Sequence of chain 21.A:
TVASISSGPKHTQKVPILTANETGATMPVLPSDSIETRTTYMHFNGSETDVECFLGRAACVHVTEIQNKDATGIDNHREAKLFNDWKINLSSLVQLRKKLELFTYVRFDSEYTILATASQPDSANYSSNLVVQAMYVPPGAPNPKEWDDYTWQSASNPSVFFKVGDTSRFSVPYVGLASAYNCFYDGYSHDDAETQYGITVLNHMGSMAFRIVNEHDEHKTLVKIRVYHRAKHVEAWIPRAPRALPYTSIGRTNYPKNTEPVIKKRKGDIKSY

Sequence of chain 22.C:
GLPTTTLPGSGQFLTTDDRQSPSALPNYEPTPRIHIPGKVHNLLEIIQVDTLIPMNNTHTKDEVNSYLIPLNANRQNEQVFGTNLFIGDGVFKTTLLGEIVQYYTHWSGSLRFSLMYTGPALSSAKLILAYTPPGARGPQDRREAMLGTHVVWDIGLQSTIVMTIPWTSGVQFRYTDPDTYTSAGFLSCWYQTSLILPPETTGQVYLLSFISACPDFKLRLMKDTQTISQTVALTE

Sequence of chain 21.C:
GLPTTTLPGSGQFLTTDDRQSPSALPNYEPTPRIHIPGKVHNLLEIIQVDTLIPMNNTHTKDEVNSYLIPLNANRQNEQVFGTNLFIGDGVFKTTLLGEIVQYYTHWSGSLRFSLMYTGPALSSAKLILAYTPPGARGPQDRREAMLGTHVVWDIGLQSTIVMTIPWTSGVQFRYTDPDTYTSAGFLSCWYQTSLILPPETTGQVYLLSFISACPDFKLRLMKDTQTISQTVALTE

Binding-site contacts:
Ligand atom C3B contacts residue PHE186 of chain 21.A at 3.9 Å (hydrophobic).
Ligand atom C1B contacts residue VAL188 of chain 21.A at 4.0 Å (hydrophobic).
Ligand atom C5A contacts residue VAL176 of chain 21.A at 3.5 Å (hydrophobic).
Ligand atom C4B contacts residue TYR152 of chain 21.A at 3.6 Å (hydrophobic).
Ligand atom C3 contacts residue LEU106 of chain 21.A at 3.8 Å (hydrophobic).
Ligand atom C5A contacts residue ALA150 of chain 21.A at 3.5 Å (hydrophobic).
Ligand atom C3C contacts residue TYR152 of chain 21.A at 3.8 Å (hydrophobic).
Ligand atom O1B contacts residue VAL188 of chain 21.A at 3.7 Å.
Ligand atom O1A contacts residue PHE186 of chain 21.A at 3.4 Å.
Ligand atom CL1 contacts residue VAL188 of chain 21.A at 3.7 Å.
Ligand atom C3B contacts residue MET224 of chain 21.A at 3.6 Å (hydrophobic).
Ligand atom CL2 contacts residue TYR128 of chain 21.A at 3.2 Å.
Ligand atom O1 contacts residue MET221 of chain 21.A at 3.5 Å (h-bond).
Ligand atom C2A contacts residue PHE186 of chain 21.A at 3.8 Å (hydrophobic).
Ligand atom C1C contacts residue TYR128 of chain 21.A at 3.3 Å (hydrophobic).
Ligand atom CL2 contacts residue ILE104 of chain 21.A at 3.5 Å.
Ligand atom C6B contacts residue TYR152 of chain 21.A at 3.9 Å (hydrophobic).
Ligand atom N3A contacts residue PRO174 of chain 21.A at 3.3 Å (h-bond).
Ligand atom N3A contacts residue ALA24 of chain 21.C at 3.8 Å.
Ligand atom C2A contacts residue TYR152 of chain 21.A at 3.8 Å (hydrophobic).
Ligand atom O1A contacts residue MET224 of chain 21.A at 3.5 Å (h-bond).
Ligand atom O1 contacts residue ILE104 of chain 21.A at 3.4 Å.
Ligand atom C4B contacts residue PHE186 of chain 21.A at 3.9 Å (hydrophobic).
Ligand atom N3A contacts residue TYR152 of chain 21.A at 4.0 Å.
Ligand atom C31 contacts residue LEU106 of chain 21.A at 4.0 Å (hydrophobic).
Ligand atom C5B contacts residue TYR152 of chain 21.A at 3.7 Å (hydrophobic).
Ligand atom C3C contacts residue ILE104 of chain 21.A at 3.7 Å (hydrophobic).
Ligand atom CL2 contacts residue MET224 of chain 21.A at 3.4 Å.
Ligand atom C4A contacts residue SER175 of chain 21.A at 3.8 Å.
Ligand atom C2B contacts residue TYR128 of chain 21.A at 3.9 Å (hydrophobic).
Ligand atom C4 contacts residue LEU106 of chain 21.A at 3.9 Å (hydrophobic).
Ligand atom CL1 contacts residue TYR152 of chain 21.A at 3.9 Å.
Ligand atom C5A contacts residue PHE186 of chain 21.A at 4.0 Å (hydrophobic).
Ligand atom C4A contacts residue PRO174 of chain 21.A at 3.0 Å (hydrophobic).
Ligand atom C4A contacts residue ALA150 of chain 21.A at 4.0 Å (hydrophobic).
Ligand atom C2C contacts residue VAL191 of chain 21.A at 4.0 Å (hydrophobic).
Ligand atom N2 contacts residue MET221 of chain 21.A at 3.5 Å (h-bond).
Ligand atom C2B contacts residue MET224 of chain 21.A at 4.0 Å (hydrophobic).
Ligand atom CL1 contacts residue LEU25 of chain 21.C at 3.7 Å.
Ligand atom C5 contacts residue TYR128 of chain 21.A at 3.8 Å (hydrophobic).

This protein binds this small molecule.
Small molecule (SMILES): Cc1cc(CCCOc2c(Cl)cc(C3=NCCO3)cc2Cl)on1